Binding-site contacts:
Ligand atom O5 contacts residue ASN70 of chain 15.B at 2.4 Å (h-bond).
Ligand atom O6 contacts residue ARG33 of chain 15.B at 3.0 Å (salt-bridge).
Ligand atom C2 contacts residue PRO31 of chain 15.B at 4.0 Å (hydrophobic).
Ligand atom O7 contacts residue PRO31 of chain 15.B at 3.0 Å (h-bond).
Ligand atom N2 contacts residue ASN70 of chain 15.B at 2.9 Å (h-bond).
Ligand atom C1 contacts residue ARG33 of chain 15.B at 4.1 Å.
Ligand atom C5 contacts residue ARG33 of chain 15.B at 3.9 Å.
Ligand atom C1 contacts residue ASN70 of chain 15.B at 1.4 Å.
Ligand atom N2 contacts residue PRO31 of chain 15.B at 2.8 Å (h-bond).
Ligand atom O7 contacts residue ASN70 of chain 15.B at 3.5 Å (h-bond).
Ligand atom C3 contacts residue PRO31 of chain 15.B at 4.1 Å (hydrophobic).
Ligand atom O7 contacts residue SER71 of chain 15.B at 4.4 Å.
Ligand atom C5 contacts residue ASN70 of chain 15.B at 3.7 Å.
Ligand atom C7 contacts residue ASN70 of chain 15.B at 3.4 Å.
Ligand atom C3 contacts residue ASN70 of chain 15.B at 3.8 Å.
Ligand atom O3 contacts residue PRO31 of chain 15.B at 4.2 Å.
Ligand atom C6 contacts residue ARG33 of chain 15.B at 3.7 Å.
Ligand atom C2 contacts residue ASN70 of chain 15.B at 2.5 Å.
Ligand atom C4 contacts residue ASN70 of chain 15.B at 4.2 Å.
Ligand atom O5 contacts residue ARG33 of chain 15.B at 4.3 Å.
Ligand atom C7 contacts residue PRO31 of chain 15.B at 3.2 Å (hydrophobic).
Ligand atom C8 contacts residue ASN70 of chain 15.B at 3.9 Å.
Ligand atom N2 contacts residue ASN32 of chain 15.B at 4.2 Å.

Sequence of chain 15.B:
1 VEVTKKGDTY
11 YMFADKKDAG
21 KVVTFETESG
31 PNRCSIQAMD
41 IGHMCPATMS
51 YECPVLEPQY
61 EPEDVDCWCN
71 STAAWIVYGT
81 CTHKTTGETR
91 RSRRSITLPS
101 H

The small molecule below binds the protein below.
Small molecule (SMILES): CC(=O)N[C@@H]1[C@@H](O)[C@H](O)[C@@H](CO)O[C@H]1O